Binding-site contacts:
Ligand atom N3 contacts residue MN1 of chain 11.C at 2.2 Å.
Ligand atom N3 contacts residue GLU186 of chain 11.A at 3.1 Å (salt-bridge).
Ligand atom S1 contacts residue ARG127 of chain 5.A at 3.5 Å.
Ligand atom C3 contacts residue MET113 of chain 11.A at 3.4 Å (hydrophobic).
Ligand atom N2 contacts residue MN1 of chain 19.B at 2.2 Å.
Ligand atom S1 contacts residue GLU83 of chain 19.A at 3.5 Å (salt-bridge).
Ligand atom N3 contacts residue HIS80 of chain 19.A at 2.9 Å (h-bond).
Ligand atom C4 contacts residue GLU186 of chain 11.A at 4.0 Å.
Ligand atom S1 contacts residue MET113 of chain 11.A at 4.3 Å.
Ligand atom C1 contacts residue GLU27 of chain 19.A at 4.1 Å.
Ligand atom N4 contacts residue MN1 of chain 11.C at 3.0 Å.
Ligand atom N2 contacts residue GLU83 of chain 19.A at 3.2 Å (salt-bridge).
Ligand atom C3 contacts residue MN1 of chain 11.C at 4.2 Å.
Ligand atom N2 contacts residue MET113 of chain 11.A at 3.6 Å.
Ligand atom N2 contacts residue HIS80 of chain 19.A at 4.1 Å.
Ligand atom N4 contacts residue GLU186 of chain 11.A at 3.8 Å.
Ligand atom N2 contacts residue MN1 of chain 11.C at 4.3 Å.
Ligand atom N4 contacts residue HIS80 of chain 19.A at 3.3 Å (h-bond).
Ligand atom C4 contacts residue MN1 of chain 19.B at 3.2 Å.
Ligand atom C4 contacts residue GLU83 of chain 19.A at 4.2 Å.
Ligand atom N2 contacts residue HIS183 of chain 11.A at 3.4 Å (h-bond).
Ligand atom C4 contacts residue HIS79 of chain 19.A at 3.1 Å.
Ligand atom C4 contacts residue HIS183 of chain 11.A at 3.7 Å.
Ligand atom C3 contacts residue MN1 of chain 19.B at 3.2 Å.
Ligand atom N1 contacts residue HIS80 of chain 19.A at 4.2 Å.
Ligand atom N2 contacts residue HIS79 of chain 19.A at 3.0 Å (h-bond).
Ligand atom C2 contacts residue ARG127 of chain 5.A at 3.5 Å.
Ligand atom N1 contacts residue GLU27 of chain 19.A at 3.7 Å.
Ligand atom C3 contacts residue HIS80 of chain 19.A at 4.0 Å.
Ligand atom C3 contacts residue GLU83 of chain 19.A at 3.6 Å.
Ligand atom C4 contacts residue HIS80 of chain 19.A at 3.6 Å.
Ligand atom C4 contacts residue MET113 of chain 11.A at 3.6 Å (hydrophobic).
Ligand atom C3 contacts residue HIS79 of chain 19.A at 4.2 Å.
Ligand atom N4 contacts residue MET113 of chain 11.A at 3.2 Å.
Ligand atom S1 contacts residue MN1 of chain 19.B at 3.8 Å.
Ligand atom N3 contacts residue HIS182 of chain 11.A at 3.2 Å (h-bond).
Ligand atom C4 contacts residue HIS182 of chain 11.A at 3.4 Å.
Ligand atom N1 contacts residue ASP84 of chain 19.A at 4.2 Å.
Ligand atom C4 contacts residue MN1 of chain 11.C at 3.3 Å.
Ligand atom N3 contacts residue MET113 of chain 11.A at 3.4 Å.

Sequence of chain 11.A:
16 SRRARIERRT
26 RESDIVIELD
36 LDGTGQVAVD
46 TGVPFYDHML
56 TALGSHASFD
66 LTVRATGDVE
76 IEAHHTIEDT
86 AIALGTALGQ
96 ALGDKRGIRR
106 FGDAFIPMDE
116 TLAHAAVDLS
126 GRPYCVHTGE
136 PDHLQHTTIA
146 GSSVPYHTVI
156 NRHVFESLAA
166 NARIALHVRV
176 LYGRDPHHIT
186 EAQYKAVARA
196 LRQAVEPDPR

Sequence of chain 5.A:
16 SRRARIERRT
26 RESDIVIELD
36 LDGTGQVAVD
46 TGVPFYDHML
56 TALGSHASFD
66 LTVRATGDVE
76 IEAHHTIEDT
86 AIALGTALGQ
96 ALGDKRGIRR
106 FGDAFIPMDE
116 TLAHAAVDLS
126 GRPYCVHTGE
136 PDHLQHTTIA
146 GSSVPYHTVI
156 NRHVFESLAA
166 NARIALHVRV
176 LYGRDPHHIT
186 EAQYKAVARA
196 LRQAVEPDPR

The small molecule below binds the protein below.
Small molecule (SMILES): NCCSc1ncn[nH]1

Sequence of chain 19.A:
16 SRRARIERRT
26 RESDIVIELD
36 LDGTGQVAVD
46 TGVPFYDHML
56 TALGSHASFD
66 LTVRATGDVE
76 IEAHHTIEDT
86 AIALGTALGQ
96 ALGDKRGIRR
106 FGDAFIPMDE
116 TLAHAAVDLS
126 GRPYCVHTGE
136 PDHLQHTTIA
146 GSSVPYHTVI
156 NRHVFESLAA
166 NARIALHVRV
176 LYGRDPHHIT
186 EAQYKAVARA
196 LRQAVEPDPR